Sequence of chain 2.B:
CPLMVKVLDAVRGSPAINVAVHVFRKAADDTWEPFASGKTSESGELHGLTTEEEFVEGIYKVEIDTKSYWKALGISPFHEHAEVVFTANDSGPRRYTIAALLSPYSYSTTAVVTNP

Binding-site contacts:
Ligand atom CAR contacts residue LEU17 of chain 1.B at 3.4 Å (hydrophobic).
Ligand atom CAQ contacts residue 27M1 of chain 2.E at 1.3 Å.
Ligand atom OAC contacts residue LYS15 of chain 2.B at 3.0 Å.
Ligand atom OAA contacts residue 27M1 of chain 2.E at 2.3 Å.
Ligand atom OAE contacts residue LEU17 of chain 1.B at 2.8 Å.
Ligand atom OAB contacts residue SER117 of chain 1.B at 2.3 Å (h-bond).
Ligand atom OAA contacts residue THR119 of chain 2.B at 2.8 Å.
Ligand atom CAM contacts residue 27M1 of chain 2.E at 0.8 Å.
Ligand atom OAE contacts residue ALA108 of chain 2.B at 3.0 Å.
Ligand atom OAB contacts residue LEU110 of chain 2.B at 3.7 Å.
Ligand atom CAH contacts residue 27M1 of chain 2.E at 2.0 Å.
Ligand atom CAJ contacts residue 27M1 of chain 2.E at 0.9 Å.
Ligand atom CAN contacts residue 27M1 of chain 2.E at 0.9 Å.
Ligand atom OAB contacts residue 27M1 of chain 2.E at 2.1 Å (h-bond).
Ligand atom CAK contacts residue 27M1 of chain 2.E at 1.2 Å.
Ligand atom CAJ contacts residue SER117 of chain 1.B at 3.3 Å.
Ligand atom CAK contacts residue LEU17 of chain 1.B at 3.7 Å (hydrophobic).
Ligand atom CAI contacts residue 27M1 of chain 2.E at 0.7 Å.
Ligand atom CAN contacts residue LYS15 of chain 2.B at 3.8 Å.
Ligand atom OAB contacts residue THR118 of chain 1.B at 3.0 Å (h-bond).
Ligand atom OAA contacts residue LEU17 of chain 1.B at 3.6 Å.
Ligand atom CAR contacts residue 27M1 of chain 2.E at 0.7 Å.
Ligand atom CAM contacts residue SER117 of chain 1.B at 3.2 Å.
Ligand atom CAM contacts residue LEU110 of chain 2.B at 3.8 Å (hydrophobic).
Ligand atom OAB contacts residue THR119 of chain 1.B at 3.4 Å (h-bond).
Ligand atom CAL contacts residue LEU17 of chain 1.B at 3.6 Å (hydrophobic).
Ligand atom CAP contacts residue 27M1 of chain 2.E at 1.6 Å.
Ligand atom CAP contacts residue LEU17 of chain 1.B at 3.0 Å (hydrophobic).
Ligand atom OAD contacts residue SER117 of chain 2.B at 3.6 Å.
Ligand atom OAD contacts residue 27M1 of chain 2.E at 0.8 Å.
Ligand atom OAE contacts residue 27M1 of chain 2.E at 2.8 Å.
Ligand atom CAL contacts residue 27M1 of chain 2.E at 1.9 Å.
Ligand atom OAE contacts residue THR119 of chain 2.B at 3.3 Å.
Ligand atom CAF contacts residue 27M1 of chain 2.E at 1.5 Å.
Ligand atom OAC contacts residue 27M1 of chain 2.E at 0.9 Å (h-bond).
Ligand atom CAO contacts residue 27M1 of chain 2.E at 0.4 Å.
Ligand atom CAP contacts residue ALA108 of chain 2.B at 3.4 Å (hydrophobic).
Ligand atom OAC contacts residue LYS15 of chain 1.B at 3.7 Å.
Ligand atom CAG contacts residue 27M1 of chain 2.E at 1.0 Å.
Ligand atom CAJ contacts residue LEU110 of chain 2.B at 3.4 Å (hydrophobic).

Sequence of chain 1.B:
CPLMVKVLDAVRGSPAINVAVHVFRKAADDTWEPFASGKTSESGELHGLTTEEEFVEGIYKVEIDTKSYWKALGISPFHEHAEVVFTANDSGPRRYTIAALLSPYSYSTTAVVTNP

Sequence of chain 1.A:
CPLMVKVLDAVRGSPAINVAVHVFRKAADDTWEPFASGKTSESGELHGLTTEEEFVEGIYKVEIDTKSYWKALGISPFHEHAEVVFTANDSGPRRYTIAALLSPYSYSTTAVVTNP

This protein binds this small molecule.
Small molecule (SMILES): O=C(c1ccc(O)cc1O)c1ccc(O)cc1O